Binding-site contacts:
Ligand atom O5 contacts residue ARG136 of chain 1.A at 3.9 Å.
Ligand atom C1 contacts residue SER315 of chain 1.A at 3.5 Å.
Ligand atom O7 contacts residue PRO96 of chain 1.A at 4.2 Å.
Ligand atom C7 contacts residue VAL138 of chain 1.A at 4.1 Å (hydrophobic).
Ligand atom C3 contacts residue SER314 of chain 1.A at 3.7 Å.
Ligand atom C8 contacts residue PHE244 of chain 1.A at 4.5 Å (hydrophobic).
Ligand atom C2 contacts residue ASN146 of chain 1.A at 2.4 Å.
Ligand atom C3 contacts residue ASN146 of chain 1.A at 3.8 Å.
Ligand atom C5 contacts residue SER314 of chain 1.A at 3.6 Å.
Ligand atom C4 contacts residue ASN146 of chain 1.A at 4.2 Å.
Ligand atom C2 contacts residue SER314 of chain 1.A at 4.3 Å.
Ligand atom C7 contacts residue ARG136 of chain 1.A at 4.3 Å.
Ligand atom O6 contacts residue ASN146 of chain 1.A at 4.5 Å.
Ligand atom O7 contacts residue VAL138 of chain 1.A at 3.9 Å.
Ligand atom C5 contacts residue ASN146 of chain 1.A at 3.6 Å.
Ligand atom O6 contacts residue ARG136 of chain 1.A at 4.3 Å.
Ligand atom O7 contacts residue ASN245 of chain 1.A at 4.4 Å.
Ligand atom C8 contacts residue ASN245 of chain 1.A at 3.8 Å.
Ligand atom C2 contacts residue ARG136 of chain 1.A at 3.9 Å.
Ligand atom O5 contacts residue ASN146 of chain 1.A at 2.3 Å (h-bond).
Ligand atom O7 contacts residue ARG136 of chain 1.A at 3.6 Å (salt-bridge).
Ligand atom O4 contacts residue SER314 of chain 1.A at 4.0 Å.
Ligand atom C1 contacts residue SER314 of chain 1.A at 4.0 Å.
Ligand atom O3 contacts residue CYS313 of chain 1.A at 4.1 Å.
Ligand atom N2 contacts residue SER315 of chain 1.A at 2.8 Å (h-bond).
Ligand atom C7 contacts residue SER315 of chain 1.A at 3.7 Å.
Ligand atom N2 contacts residue ASN146 of chain 1.A at 2.9 Å (h-bond).
Ligand atom C8 contacts residue SER315 of chain 1.A at 3.8 Å.
Ligand atom C1 contacts residue ARG136 of chain 1.A at 3.8 Å.
Ligand atom C4 contacts residue SER314 of chain 1.A at 4.0 Å.
Ligand atom O7 contacts residue ASN146 of chain 1.A at 3.7 Å.
Ligand atom C7 contacts residue ASN245 of chain 1.A at 4.1 Å.
Ligand atom C3 contacts residue SER315 of chain 1.A at 3.8 Å.
Ligand atom C2 contacts residue SER315 of chain 1.A at 3.5 Å.
Ligand atom C8 contacts residue VAL138 of chain 1.A at 3.8 Å (hydrophobic).
Ligand atom C7 contacts residue ASN146 of chain 1.A at 3.5 Å.
Ligand atom C8 contacts residue LEU145 of chain 1.A at 3.7 Å (hydrophobic).
Ligand atom C1 contacts residue ASN146 of chain 1.A at 1.4 Å.
Ligand atom O5 contacts residue SER314 of chain 1.A at 4.3 Å.

This small molecule binds to this protein.
Small molecule (SMILES): CC(=O)N[C@@H]1[C@@H](O)[C@H](O)[C@@H](CO)O[C@H]1O

Sequence of chain 1.A:
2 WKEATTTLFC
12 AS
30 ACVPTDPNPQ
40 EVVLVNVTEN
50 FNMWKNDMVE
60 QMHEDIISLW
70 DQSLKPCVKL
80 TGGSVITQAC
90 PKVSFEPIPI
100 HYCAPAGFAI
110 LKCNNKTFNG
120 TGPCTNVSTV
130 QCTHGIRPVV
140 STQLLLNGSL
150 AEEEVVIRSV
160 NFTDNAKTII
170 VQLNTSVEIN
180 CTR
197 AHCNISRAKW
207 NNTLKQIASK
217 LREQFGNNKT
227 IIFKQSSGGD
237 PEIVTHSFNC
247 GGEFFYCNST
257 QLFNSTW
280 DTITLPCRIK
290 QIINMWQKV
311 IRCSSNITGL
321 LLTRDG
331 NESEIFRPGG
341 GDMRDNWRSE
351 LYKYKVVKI